Binding-site contacts:
Ligand atom O2 contacts residue GLN22 of chain 1.B at 2.8 Å (h-bond).
Ligand atom O6 contacts residue TYR68 of chain 1.B at 3.6 Å.
Ligand atom C2 contacts residue TYR66 of chain 1.B at 3.9 Å (hydrophobic).
Ligand atom C2 contacts residue SER18 of chain 1.B at 4.0 Å.
Ligand atom O6 contacts residue ASN50 of chain 1.B at 3.8 Å.
Ligand atom C3 contacts residue LYS59 of chain 1.B at 3.8 Å.
Ligand atom O3 contacts residue THR48 of chain 1.B at 3.5 Å.
Ligand atom O2 contacts residue LYS59 of chain 1.B at 3.1 Å (salt-bridge).
Ligand atom C1 contacts residue HIS57 of chain 1.B at 4.2 Å.
Ligand atom O5 contacts residue TYR66 of chain 1.B at 3.1 Å (h-bond).
Ligand atom C1 contacts residue TYR66 of chain 1.B at 4.1 Å (hydrophobic).
Ligand atom O4 contacts residue SER18 of chain 1.B at 4.0 Å.
Ligand atom O6 contacts residue HIS57 of chain 1.B at 3.8 Å.
Ligand atom C4 contacts residue THR48 of chain 1.B at 3.9 Å.
Ligand atom C6 contacts residue TYR66 of chain 1.B at 3.9 Å (hydrophobic).
Ligand atom C6 contacts residue ASP71 of chain 1.B at 3.7 Å.
Ligand atom C5 contacts residue HIS57 of chain 1.B at 3.7 Å.
Ligand atom C3 contacts residue SER18 of chain 1.B at 3.8 Å.
Ligand atom O2 contacts residue SER18 of chain 1.B at 4.0 Å.
Ligand atom C4 contacts residue HIS57 of chain 1.B at 3.8 Å.
Ligand atom C6 contacts residue HIS57 of chain 1.B at 4.3 Å.
Ligand atom O2 contacts residue THR20 of chain 1.B at 4.2 Å.
Ligand atom O4 contacts residue ASP71 of chain 1.B at 2.7 Å (salt-bridge).
Ligand atom C5 contacts residue TYR66 of chain 1.B at 3.7 Å (hydrophobic).
Ligand atom O3 contacts residue HIS57 of chain 1.B at 4.0 Å.
Ligand atom C3 contacts residue HIS57 of chain 1.B at 3.6 Å.
Ligand atom O4 contacts residue THR48 of chain 1.B at 3.8 Å.
Ligand atom O3 contacts residue LYS59 of chain 1.B at 2.9 Å (salt-bridge).
Ligand atom C6 contacts residue TYR68 of chain 1.B at 3.4 Å (hydrophobic).
Ligand atom C2 contacts residue GLN22 of chain 1.B at 4.0 Å.
Ligand atom O6 contacts residue ASP71 of chain 1.B at 2.7 Å (salt-bridge).
Ligand atom O4 contacts residue GLY17 of chain 1.B at 4.3 Å.
Ligand atom C2 contacts residue LYS59 of chain 1.B at 4.0 Å.
Ligand atom C3 contacts residue GLN22 of chain 1.B at 4.2 Å.
Ligand atom O3 contacts residue SER18 of chain 1.B at 2.7 Å (h-bond).
Ligand atom C5 contacts residue ASP71 of chain 1.B at 4.2 Å.
Ligand atom C4 contacts residue ASP71 of chain 1.B at 3.6 Å.
Ligand atom C4 contacts residue TYR66 of chain 1.B at 3.7 Å (hydrophobic).
Ligand atom O4 contacts residue TYR66 of chain 1.B at 2.7 Å (h-bond).
Ligand atom C3 contacts residue TYR66 of chain 1.B at 4.3 Å (hydrophobic).

This protein binds this small molecule.
Small molecule (SMILES): OC[C@H]1O[C@@H](S)[C@H](O)[C@@H](O)[C@H]1O

Sequence of chain 1.B:
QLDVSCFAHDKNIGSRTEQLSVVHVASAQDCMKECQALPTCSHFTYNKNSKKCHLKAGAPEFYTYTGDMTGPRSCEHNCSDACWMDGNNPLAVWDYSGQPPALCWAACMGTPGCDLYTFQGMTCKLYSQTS